Binding-site contacts:
Ligand atom C16 contacts residue HIS426 of chain 1.B at 3.5 Å.
Ligand atom O02 contacts residue HIS430 of chain 1.B at 3.0 Å (h-bond).
Ligand atom C16 contacts residue HIS430 of chain 1.B at 3.4 Å.
Ligand atom C15 contacts residue LEU420 of chain 1.B at 4.0 Å (hydrophobic).
Ligand atom C07 contacts residue ARG693 of chain 1.B at 4.5 Å.
Ligand atom O03 contacts residue THR421 of chain 1.B at 3.8 Å.
Ligand atom C11 contacts residue ILE700 of chain 1.B at 4.2 Å (hydrophobic).
Ligand atom O01 contacts residue LEU420 of chain 1.B at 4.5 Å.
Ligand atom C15 contacts residue ARG693 of chain 1.B at 3.7 Å.
Ligand atom C08 contacts residue HIS430 of chain 1.B at 4.1 Å.
Ligand atom C18 contacts residue TRP433 of chain 1.B at 3.5 Å (hydrophobic).
Ligand atom C14 contacts residue LEU420 of chain 1.B at 4.3 Å (hydrophobic).
Ligand atom O03 contacts residue HIS426 of chain 1.B at 3.4 Å.
Ligand atom C18 contacts residue HIS430 of chain 1.B at 3.5 Å.
Ligand atom O01 contacts residue ARG693 of chain 1.B at 4.3 Å.
Ligand atom C09 contacts residue HIS426 of chain 1.B at 4.1 Å.
Ligand atom C06 contacts residue HIS426 of chain 1.B at 3.7 Å.
Ligand atom C09 contacts residue HIS430 of chain 1.B at 3.4 Å.
Ligand atom C10 contacts residue ILE700 of chain 1.B at 4.5 Å (hydrophobic).
Ligand atom C13 contacts residue HIS426 of chain 1.B at 4.1 Å.
Ligand atom C05 contacts residue HIS430 of chain 1.B at 3.7 Å.
Ligand atom C10 contacts residue LEU429 of chain 1.B at 4.5 Å (hydrophobic).
Ligand atom O03 contacts residue ARG693 of chain 1.B at 3.8 Å.
Ligand atom C15 contacts residue HIS426 of chain 1.B at 3.5 Å.
Ligand atom C10 contacts residue ARG696 of chain 1.B at 3.9 Å.
Ligand atom C05 contacts residue HIS426 of chain 1.B at 3.4 Å.
Ligand atom O02 contacts residue TRP433 of chain 1.B at 4.0 Å.
Ligand atom O01 contacts residue HIS426 of chain 1.B at 3.0 Å.
Ligand atom C17 contacts residue HIS430 of chain 1.B at 3.8 Å.
Ligand atom C12 contacts residue ARG693 of chain 1.B at 3.3 Å.
Ligand atom C13 contacts residue HIS430 of chain 1.B at 3.3 Å.
Ligand atom O03 contacts residue HIS417 of chain 1.B at 3.9 Å.
Ligand atom C14 contacts residue ARG693 of chain 1.B at 3.6 Å.
Ligand atom C04 contacts residue HIS430 of chain 1.B at 4.4 Å.
Ligand atom C04 contacts residue HIS426 of chain 1.B at 4.1 Å.
Ligand atom C11 contacts residue ARG696 of chain 1.B at 3.6 Å.
Ligand atom O03 contacts residue LEU420 of chain 1.B at 3.9 Å.

A protein and the small-molecule ligand that binds it are described below.
Small molecule (SMILES): COc1ccc2ccc(=O)oc2c1CC=C(C)C

Sequence of chain 1.B:
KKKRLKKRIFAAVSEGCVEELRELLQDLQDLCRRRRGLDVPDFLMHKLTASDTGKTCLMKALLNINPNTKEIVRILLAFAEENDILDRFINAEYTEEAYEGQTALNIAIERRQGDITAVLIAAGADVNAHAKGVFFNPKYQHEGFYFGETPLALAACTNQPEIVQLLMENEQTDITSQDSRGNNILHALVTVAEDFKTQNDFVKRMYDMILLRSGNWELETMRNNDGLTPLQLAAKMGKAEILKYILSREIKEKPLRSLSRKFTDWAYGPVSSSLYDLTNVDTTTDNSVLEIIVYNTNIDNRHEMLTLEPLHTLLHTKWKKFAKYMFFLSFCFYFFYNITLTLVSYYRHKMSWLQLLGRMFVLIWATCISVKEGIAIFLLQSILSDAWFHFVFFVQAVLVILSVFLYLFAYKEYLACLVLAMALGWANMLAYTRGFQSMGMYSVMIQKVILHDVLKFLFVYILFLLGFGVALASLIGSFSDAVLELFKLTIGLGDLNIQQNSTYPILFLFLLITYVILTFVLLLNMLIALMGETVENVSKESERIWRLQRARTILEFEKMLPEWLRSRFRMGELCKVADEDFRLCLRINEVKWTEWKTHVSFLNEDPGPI